Sequence of chain 4.A:
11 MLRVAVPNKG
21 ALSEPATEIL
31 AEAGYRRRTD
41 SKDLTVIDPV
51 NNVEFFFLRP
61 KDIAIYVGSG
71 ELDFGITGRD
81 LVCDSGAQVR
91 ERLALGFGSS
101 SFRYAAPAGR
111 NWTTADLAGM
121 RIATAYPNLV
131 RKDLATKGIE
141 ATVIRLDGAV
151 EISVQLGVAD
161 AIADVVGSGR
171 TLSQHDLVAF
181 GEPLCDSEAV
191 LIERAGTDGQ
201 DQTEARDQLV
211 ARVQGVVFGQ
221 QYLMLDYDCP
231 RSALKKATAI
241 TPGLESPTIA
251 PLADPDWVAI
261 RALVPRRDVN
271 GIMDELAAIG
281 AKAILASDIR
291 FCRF

Binding-site contacts:
Ligand atom C contacts residue SER246 of chain 4.A at 3.4 Å.
Ligand atom CA contacts residue ALA262 of chain 4.A at 4.0 Å (hydrophobic).
Ligand atom OXT contacts residue GLU245 of chain 4.A at 3.1 Å (salt-bridge).
Ligand atom N contacts residue PRO247 of chain 4.A at 3.8 Å.
Ligand atom CG contacts residue MET224 of chain 4.A at 4.0 Å (hydrophobic).
Ligand atom CA contacts residue SER246 of chain 4.A at 3.2 Å.
Ligand atom O contacts residue ALA262 of chain 4.A at 3.8 Å.
Ligand atom CB contacts residue THR248 of chain 4.A at 3.7 Å.
Ligand atom CE2 contacts residue TYR227 of chain 5.A at 4.0 Å (hydrophobic).
Ligand atom C contacts residue ASP228 of chain 5.A at 3.7 Å.
Ligand atom CD contacts residue THR248 of chain 4.A at 3.7 Å.
Ligand atom CG contacts residue ASP228 of chain 5.A at 3.8 Å.
Ligand atom O contacts residue LEU244 of chain 4.A at 2.9 Å (h-bond).
Ligand atom CE2 contacts residue ASP226 of chain 5.A at 3.9 Å.
Ligand atom OXT contacts residue SER246 of chain 4.A at 3.4 Å (h-bond).
Ligand atom CA contacts residue THR248 of chain 4.A at 3.6 Å.
Ligand atom N contacts residue THR248 of chain 4.A at 2.8 Å (h-bond).
Ligand atom O contacts residue GLY243 of chain 4.A at 3.2 Å.
Ligand atom CD contacts residue ASP226 of chain 5.A at 3.6 Å.
Ligand atom N contacts residue SER246 of chain 4.A at 2.6 Å (h-bond).
Ligand atom CE2 contacts residue ASP228 of chain 5.A at 3.9 Å.
Ligand atom C contacts residue GLY243 of chain 4.A at 4.0 Å.
Ligand atom O contacts residue LEU263 of chain 4.A at 3.1 Å (h-bond).
Ligand atom N contacts residue LEU252 of chain 5.A at 3.5 Å.
Ligand atom SD contacts residue ASP228 of chain 5.A at 3.8 Å.
Ligand atom OXT contacts residue LEU244 of chain 4.A at 3.5 Å (h-bond).
Ligand atom CE1 contacts residue ASP228 of chain 5.A at 3.7 Å.
Ligand atom SD contacts residue LEU263 of chain 4.A at 3.6 Å.
Ligand atom CE1 contacts residue ASP226 of chain 5.A at 3.2 Å.
Ligand atom OXT contacts residue ASP228 of chain 5.A at 2.7 Å (salt-bridge).
Ligand atom C contacts residue LEU244 of chain 4.A at 3.6 Å (hydrophobic).
Ligand atom CE1 contacts residue TYR227 of chain 5.A at 3.8 Å (hydrophobic).
Ligand atom CA contacts residue ARG261 of chain 4.A at 3.4 Å.
Ligand atom CB contacts residue ARG261 of chain 4.A at 3.5 Å.
Ligand atom CE2 contacts residue ALA283 of chain 5.A at 3.4 Å (hydrophobic).
Ligand atom N contacts residue ARG261 of chain 4.A at 4.0 Å.
Ligand atom CE2 contacts residue LEU285 of chain 5.A at 3.9 Å (hydrophobic).
Ligand atom N contacts residue ASP228 of chain 5.A at 3.1 Å (salt-bridge).
Ligand atom CD contacts residue ASP228 of chain 5.A at 3.6 Å.
Ligand atom CB contacts residue ALA262 of chain 4.A at 3.8 Å (hydrophobic).

Sequence of chain 5.A:
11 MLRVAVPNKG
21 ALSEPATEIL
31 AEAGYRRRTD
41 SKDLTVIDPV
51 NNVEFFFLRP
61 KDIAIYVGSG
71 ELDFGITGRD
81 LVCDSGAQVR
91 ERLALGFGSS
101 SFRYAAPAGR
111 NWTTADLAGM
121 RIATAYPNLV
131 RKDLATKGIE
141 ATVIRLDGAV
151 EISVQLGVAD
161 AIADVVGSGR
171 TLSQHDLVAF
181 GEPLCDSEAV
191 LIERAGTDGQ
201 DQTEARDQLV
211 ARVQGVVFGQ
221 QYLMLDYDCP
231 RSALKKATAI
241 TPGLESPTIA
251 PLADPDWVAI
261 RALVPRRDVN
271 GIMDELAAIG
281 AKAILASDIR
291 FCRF

A protein and the small-molecule ligand that binds it are described below.
Small molecule (SMILES): N[C@@H](Cc1cccs1)C(=O)O